A protein and the small-molecule ligand that binds it are described below.
Small molecule (SMILES): CC(=O)N[C@H]1[C@H](O[C@H]2[C@H](O)[C@@H](NC(C)=O)CO[C@@H]2CO)O[C@H](CO)[C@@H](O[C@@H]2O[C@H](CO[C@H]3O[C@H](CO)[C@@H](O)[C@H](O[C@H]4O[C@H](CO)[C@@H](O)[C@H](O)[C@@H]4O)[C@@H]3O)[C@@H](O)[C@H](O)[C@@H]2O)[C@@H]1O

Sequence of chain 1.C:
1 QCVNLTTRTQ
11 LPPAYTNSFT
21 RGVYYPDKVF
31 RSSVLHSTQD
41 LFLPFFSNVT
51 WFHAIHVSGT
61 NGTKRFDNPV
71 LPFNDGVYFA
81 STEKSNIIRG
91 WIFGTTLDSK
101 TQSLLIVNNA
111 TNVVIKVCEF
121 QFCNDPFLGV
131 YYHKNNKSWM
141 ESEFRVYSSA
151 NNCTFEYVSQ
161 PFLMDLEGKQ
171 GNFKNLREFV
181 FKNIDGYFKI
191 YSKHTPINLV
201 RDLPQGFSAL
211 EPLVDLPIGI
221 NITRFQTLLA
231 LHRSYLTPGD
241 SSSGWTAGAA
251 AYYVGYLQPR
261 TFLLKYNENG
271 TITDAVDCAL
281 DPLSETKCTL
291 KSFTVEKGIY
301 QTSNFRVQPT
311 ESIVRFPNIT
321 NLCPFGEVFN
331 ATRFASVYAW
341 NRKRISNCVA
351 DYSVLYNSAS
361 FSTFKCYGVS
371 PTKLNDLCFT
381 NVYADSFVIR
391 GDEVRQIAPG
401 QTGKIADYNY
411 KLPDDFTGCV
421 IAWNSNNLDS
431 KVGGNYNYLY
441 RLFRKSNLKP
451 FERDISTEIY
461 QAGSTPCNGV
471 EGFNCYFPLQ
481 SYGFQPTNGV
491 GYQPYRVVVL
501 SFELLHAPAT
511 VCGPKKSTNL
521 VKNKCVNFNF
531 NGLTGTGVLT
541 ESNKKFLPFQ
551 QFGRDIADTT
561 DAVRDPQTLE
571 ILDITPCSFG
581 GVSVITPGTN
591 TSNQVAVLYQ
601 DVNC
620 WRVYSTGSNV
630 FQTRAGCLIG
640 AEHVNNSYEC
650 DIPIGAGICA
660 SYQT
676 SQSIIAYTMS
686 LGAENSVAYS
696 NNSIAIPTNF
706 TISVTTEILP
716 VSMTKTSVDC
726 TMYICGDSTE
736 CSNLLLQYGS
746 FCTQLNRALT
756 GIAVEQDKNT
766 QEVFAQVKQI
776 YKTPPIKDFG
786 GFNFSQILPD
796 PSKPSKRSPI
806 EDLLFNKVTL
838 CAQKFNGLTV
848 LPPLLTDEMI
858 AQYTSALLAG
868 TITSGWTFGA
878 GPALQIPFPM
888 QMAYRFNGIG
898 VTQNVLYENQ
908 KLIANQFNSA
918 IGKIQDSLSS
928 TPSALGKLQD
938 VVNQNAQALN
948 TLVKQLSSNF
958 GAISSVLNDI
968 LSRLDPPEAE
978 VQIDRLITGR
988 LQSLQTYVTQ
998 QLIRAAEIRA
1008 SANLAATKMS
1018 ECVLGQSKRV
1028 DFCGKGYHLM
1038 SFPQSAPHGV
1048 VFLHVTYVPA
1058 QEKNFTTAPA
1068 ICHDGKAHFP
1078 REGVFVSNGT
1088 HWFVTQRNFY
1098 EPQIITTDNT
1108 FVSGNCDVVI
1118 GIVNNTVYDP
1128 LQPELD

Binding-site contacts:
Ligand atom C1 contacts residue ASN4 of chain 1.C at 3.8 Å.
Ligand atom C5 contacts residue ASN124 of chain 1.C at 3.7 Å.
Ligand atom C8 contacts residue CYS2 of chain 1.C at 4.3 Å (hydrophobic).
Ligand atom C4 contacts residue ASN124 of chain 1.C at 4.2 Å.
Ligand atom O5 contacts residue ASN4 of chain 1.C at 4.1 Å.
Ligand atom C2 contacts residue ASN4 of chain 1.C at 3.4 Å.
Ligand atom N2 contacts residue ASN124 of chain 1.C at 2.9 Å (h-bond).
Ligand atom O7 contacts residue ASN124 of chain 1.C at 3.9 Å.
Ligand atom C1 contacts residue ASN124 of chain 1.C at 1.4 Å.
Ligand atom C3 contacts residue ASN124 of chain 1.C at 3.8 Å.
Ligand atom O7 contacts residue ASN4 of chain 1.C at 2.7 Å (h-bond).
Ligand atom C7 contacts residue ASN124 of chain 1.C at 3.6 Å.
Ligand atom C7 contacts residue ASN4 of chain 1.C at 3.5 Å.
Ligand atom C2 contacts residue ASN124 of chain 1.C at 2.5 Å.
Ligand atom O5 contacts residue ASN124 of chain 1.C at 2.4 Å (h-bond).
Ligand atom N2 contacts residue ASN4 of chain 1.C at 3.8 Å.